Sequence of chain 1.D:
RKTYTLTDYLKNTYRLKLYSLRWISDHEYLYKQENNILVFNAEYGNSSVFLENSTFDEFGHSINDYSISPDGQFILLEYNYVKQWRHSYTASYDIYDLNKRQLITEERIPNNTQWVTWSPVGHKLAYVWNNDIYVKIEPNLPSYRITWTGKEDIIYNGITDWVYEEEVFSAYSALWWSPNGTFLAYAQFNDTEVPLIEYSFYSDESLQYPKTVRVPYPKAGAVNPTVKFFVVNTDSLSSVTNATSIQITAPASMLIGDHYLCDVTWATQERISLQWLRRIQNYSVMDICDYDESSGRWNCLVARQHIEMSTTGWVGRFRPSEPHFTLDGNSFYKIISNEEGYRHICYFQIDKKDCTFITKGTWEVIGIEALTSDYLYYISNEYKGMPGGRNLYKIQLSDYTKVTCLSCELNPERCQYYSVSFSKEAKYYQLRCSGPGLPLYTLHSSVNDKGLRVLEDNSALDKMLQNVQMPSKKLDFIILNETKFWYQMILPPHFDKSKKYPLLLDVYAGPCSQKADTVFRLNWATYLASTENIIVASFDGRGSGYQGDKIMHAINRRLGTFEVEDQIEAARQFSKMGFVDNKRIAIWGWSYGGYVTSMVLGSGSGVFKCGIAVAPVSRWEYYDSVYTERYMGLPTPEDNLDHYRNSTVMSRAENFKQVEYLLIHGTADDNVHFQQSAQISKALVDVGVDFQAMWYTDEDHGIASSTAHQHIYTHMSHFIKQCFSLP

This protein binds this small molecule.
Small molecule (SMILES): CC(=O)N[C@@H]1[C@@H](O)[C@H](O)[C@@H](CO)O[C@H]1O

Binding-site contacts:
Ligand atom O7 contacts residue ASN203 of chain 1.D at 3.8 Å.
Ligand atom C3 contacts residue ASN203 of chain 1.D at 4.0 Å.
Ligand atom O5 contacts residue ASN203 of chain 1.D at 2.6 Å (h-bond).
Ligand atom O5 contacts residue THR205 of chain 1.D at 2.8 Å (h-bond).
Ligand atom O7 contacts residue GLN201 of chain 1.D at 3.8 Å.
Ligand atom N2 contacts residue ASN203 of chain 1.D at 3.4 Å (h-bond).
Ligand atom O7 contacts residue LYS241 of chain 1.D at 3.2 Å (salt-bridge).
Ligand atom O6 contacts residue THR205 of chain 1.D at 4.2 Å.
Ligand atom C8 contacts residue ILE168 of chain 1.D at 3.7 Å (hydrophobic).
Ligand atom C7 contacts residue ASN203 of chain 1.D at 3.9 Å.
Ligand atom O6 contacts residue ASN203 of chain 1.D at 4.5 Å.
Ligand atom C1 contacts residue ILE168 of chain 1.D at 4.3 Å (hydrophobic).
Ligand atom C1 contacts residue ASN203 of chain 1.D at 1.9 Å.
Ligand atom C5 contacts residue ASN203 of chain 1.D at 3.5 Å.
Ligand atom C1 contacts residue THR205 of chain 1.D at 3.4 Å.
Ligand atom N2 contacts residue ILE168 of chain 1.D at 4.1 Å.
Ligand atom C6 contacts residue ASN203 of chain 1.D at 3.6 Å.
Ligand atom C8 contacts residue GLN201 of chain 1.D at 4.5 Å.
Ligand atom C5 contacts residue THR205 of chain 1.D at 4.0 Å.
Ligand atom C6 contacts residue GLU206 of chain 1.D at 4.4 Å.
Ligand atom C7 contacts residue LYS241 of chain 1.D at 4.4 Å.
Ligand atom C7 contacts residue ILE168 of chain 1.D at 4.1 Å (hydrophobic).
Ligand atom C4 contacts residue ASN203 of chain 1.D at 4.2 Å.
Ligand atom O6 contacts residue GLU206 of chain 1.D at 3.1 Å (salt-bridge).
Ligand atom C2 contacts residue ASN203 of chain 1.D at 2.8 Å.